Sequence of chain 1.HA:
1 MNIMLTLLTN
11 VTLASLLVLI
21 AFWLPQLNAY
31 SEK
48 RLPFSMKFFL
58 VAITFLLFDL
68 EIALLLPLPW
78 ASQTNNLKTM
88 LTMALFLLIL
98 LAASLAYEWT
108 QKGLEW

Binding-site contacts:
Ligand atom O4 contacts residue PHE220 of chain 1.PA at 3.0 Å.
Ligand atom C5 contacts residue PHE224 of chain 1.PA at 3.4 Å (hydrophobic).
Ligand atom CM3 contacts residue TRP23 of chain 1.C at 3.6 Å (hydrophobic).
Ligand atom C10 contacts residue ASP51 of chain 1.PA at 3.9 Å.
Ligand atom C8 contacts residue ASP51 of chain 1.PA at 3.9 Å.
Ligand atom C2 contacts residue PHE224 of chain 1.PA at 4.0 Å (hydrophobic).
Ligand atom C6 contacts residue TRP23 of chain 1.C at 4.2 Å (hydrophobic).
Ligand atom C15 contacts residue MET225 of chain 1.PA at 3.5 Å (hydrophobic).
Ligand atom C15 contacts residue ALA18 of chain 1.PA at 3.5 Å (hydrophobic).
Ligand atom O2 contacts residue ARG25 of chain 1.PA at 3.4 Å (salt-bridge).
Ligand atom C3 contacts residue PHE224 of chain 1.PA at 4.1 Å (hydrophobic).
Ligand atom CM5 contacts residue PHE224 of chain 1.PA at 3.6 Å (hydrophobic).
Ligand atom C13 contacts residue MET225 of chain 1.PA at 3.5 Å (hydrophobic).
Ligand atom C3 contacts residue TRP23 of chain 1.C at 3.7 Å (hydrophobic).
Ligand atom C4 contacts residue TRP23 of chain 1.C at 3.5 Å (hydrophobic).
Ligand atom C7 contacts residue LEU55 of chain 1.PA at 3.8 Å (hydrophobic).
Ligand atom C13 contacts residue ALA52 of chain 1.PA at 4.0 Å (hydrophobic).
Ligand atom C7 contacts residue PHE224 of chain 1.PA at 3.5 Å (hydrophobic).
Ligand atom C14 contacts residue MET225 of chain 1.PA at 3.7 Å (hydrophobic).
Ligand atom CM5 contacts residue LEU55 of chain 1.PA at 3.7 Å (hydrophobic).
Ligand atom CM5 contacts residue PHE220 of chain 1.PA at 3.5 Å (hydrophobic).
Ligand atom C2 contacts residue TRP23 of chain 1.C at 3.9 Å (hydrophobic).
Ligand atom C4 contacts residue PHE224 of chain 1.PA at 3.9 Å (hydrophobic).
Ligand atom C6 contacts residue PHE224 of chain 1.PA at 3.3 Å (hydrophobic).
Ligand atom C17 contacts residue PEE1 of chain 1.YA at 3.8 Å.
Ligand atom O4 contacts residue TRP23 of chain 1.C at 3.8 Å.
Ligand atom C8 contacts residue LEU55 of chain 1.PA at 3.7 Å (hydrophobic).
Ligand atom CM2 contacts residue THR21 of chain 1.PA at 4.0 Å.
Ligand atom O1 contacts residue THR21 of chain 1.PA at 3.5 Å (h-bond).
Ligand atom C4 contacts residue PHE220 of chain 1.PA at 4.0 Å (hydrophobic).
Ligand atom C12 contacts residue MET225 of chain 1.PA at 3.6 Å (hydrophobic).
Ligand atom C1 contacts residue PHE224 of chain 1.PA at 3.6 Å (hydrophobic).
Ligand atom C16 contacts residue MET225 of chain 1.PA at 3.7 Å (hydrophobic).
Ligand atom C5 contacts residue TRP23 of chain 1.C at 3.8 Å (hydrophobic).
Ligand atom O1 contacts residue ASP51 of chain 1.PA at 3.7 Å.
Ligand atom CM2 contacts residue ARG25 of chain 1.PA at 3.8 Å.
Ligand atom C10 contacts residue ALA52 of chain 1.PA at 3.6 Å (hydrophobic).
Ligand atom C10 contacts residue PRO48 of chain 1.PA at 3.2 Å (hydrophobic).
Ligand atom O1 contacts residue PHE224 of chain 1.PA at 4.1 Å.
Ligand atom C15 contacts residue LEU14 of chain 1.PA at 3.9 Å (hydrophobic).

Sequence of chain 1.C:
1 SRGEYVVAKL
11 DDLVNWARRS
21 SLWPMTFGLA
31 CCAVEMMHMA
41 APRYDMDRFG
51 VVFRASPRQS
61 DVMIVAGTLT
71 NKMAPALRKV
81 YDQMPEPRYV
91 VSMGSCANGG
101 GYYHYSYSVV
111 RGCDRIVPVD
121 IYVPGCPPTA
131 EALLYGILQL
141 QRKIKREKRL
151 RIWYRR

A protein and the small-molecule ligand that binds it are described below.
Small molecule (SMILES): COC1=C(OC)C(=O)C(C/C=C(/C)CCC=C(C)CC/C=C(/C)CC/C=C(\C)CC/C=C(\C)CC/C=C(\C)CC/C=C(/C)CCC=C(C)CCC=C(C)CCC=C(C)C)=C(C)C1=O

Sequence of chain 1.PA:
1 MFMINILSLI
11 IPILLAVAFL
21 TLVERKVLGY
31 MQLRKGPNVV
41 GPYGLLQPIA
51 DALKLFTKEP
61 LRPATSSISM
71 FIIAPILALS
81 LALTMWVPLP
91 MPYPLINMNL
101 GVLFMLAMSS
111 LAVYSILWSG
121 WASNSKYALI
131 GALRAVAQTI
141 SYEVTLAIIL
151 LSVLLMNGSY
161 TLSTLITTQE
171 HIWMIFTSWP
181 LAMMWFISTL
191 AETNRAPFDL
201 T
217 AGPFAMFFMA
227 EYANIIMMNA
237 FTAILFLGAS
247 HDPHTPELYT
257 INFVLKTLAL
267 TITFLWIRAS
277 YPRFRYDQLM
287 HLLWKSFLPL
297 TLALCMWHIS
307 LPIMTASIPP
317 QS